Sequence of chain 1.A:
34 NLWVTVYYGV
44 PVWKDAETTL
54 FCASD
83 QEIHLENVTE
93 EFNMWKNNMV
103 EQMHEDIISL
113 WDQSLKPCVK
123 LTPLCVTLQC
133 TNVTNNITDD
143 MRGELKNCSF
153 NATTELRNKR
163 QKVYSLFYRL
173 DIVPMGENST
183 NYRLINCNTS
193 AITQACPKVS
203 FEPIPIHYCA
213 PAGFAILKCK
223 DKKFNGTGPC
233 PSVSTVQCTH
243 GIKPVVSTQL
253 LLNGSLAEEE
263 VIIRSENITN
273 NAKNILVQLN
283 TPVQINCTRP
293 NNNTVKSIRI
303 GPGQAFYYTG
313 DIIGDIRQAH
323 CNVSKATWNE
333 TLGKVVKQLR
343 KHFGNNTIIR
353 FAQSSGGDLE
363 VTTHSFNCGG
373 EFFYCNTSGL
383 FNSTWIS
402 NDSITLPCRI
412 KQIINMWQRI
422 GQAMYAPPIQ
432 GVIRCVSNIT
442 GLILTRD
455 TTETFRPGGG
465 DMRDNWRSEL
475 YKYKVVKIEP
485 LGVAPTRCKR

Binding-site contacts:
Ligand atom C5 contacts residue ARG185 of chain 1.A at 4.3 Å.
Ligand atom C3 contacts residue ASN190 of chain 1.A at 3.9 Å.
Ligand atom C7 contacts residue ASN190 of chain 1.A at 3.6 Å.
Ligand atom O6 contacts residue ARG185 of chain 1.A at 4.0 Å.
Ligand atom C8 contacts residue ARG301 of chain 3.A at 4.4 Å.
Ligand atom C5 contacts residue ASN190 of chain 1.A at 3.8 Å.
Ligand atom N2 contacts residue ASN190 of chain 1.A at 2.9 Å (h-bond).
Ligand atom O6 contacts residue VAL175 of chain 1.A at 3.7 Å.
Ligand atom O5 contacts residue ARG185 of chain 1.A at 3.3 Å (salt-bridge).
Ligand atom C1 contacts residue ARG185 of chain 1.A at 3.5 Å.
Ligand atom O5 contacts residue ASN190 of chain 1.A at 2.4 Å (h-bond).
Ligand atom C2 contacts residue ASN190 of chain 1.A at 2.5 Å.
Ligand atom O7 contacts residue ASN190 of chain 1.A at 4.0 Å.
Ligand atom C8 contacts residue ASN190 of chain 1.A at 3.6 Å.
Ligand atom C1 contacts residue ASN190 of chain 1.A at 1.4 Å.
Ligand atom C4 contacts residue ASN190 of chain 1.A at 4.3 Å.
Ligand atom C8 contacts residue THR191 of chain 1.A at 4.0 Å.

A small-molecule ligand and the protein it binds are described below.
Small molecule (SMILES): CC(=O)N[C@@H]1[C@@H](O)[C@H](O)[C@@H](CO)O[C@H]1O

Sequence of chain 3.A:
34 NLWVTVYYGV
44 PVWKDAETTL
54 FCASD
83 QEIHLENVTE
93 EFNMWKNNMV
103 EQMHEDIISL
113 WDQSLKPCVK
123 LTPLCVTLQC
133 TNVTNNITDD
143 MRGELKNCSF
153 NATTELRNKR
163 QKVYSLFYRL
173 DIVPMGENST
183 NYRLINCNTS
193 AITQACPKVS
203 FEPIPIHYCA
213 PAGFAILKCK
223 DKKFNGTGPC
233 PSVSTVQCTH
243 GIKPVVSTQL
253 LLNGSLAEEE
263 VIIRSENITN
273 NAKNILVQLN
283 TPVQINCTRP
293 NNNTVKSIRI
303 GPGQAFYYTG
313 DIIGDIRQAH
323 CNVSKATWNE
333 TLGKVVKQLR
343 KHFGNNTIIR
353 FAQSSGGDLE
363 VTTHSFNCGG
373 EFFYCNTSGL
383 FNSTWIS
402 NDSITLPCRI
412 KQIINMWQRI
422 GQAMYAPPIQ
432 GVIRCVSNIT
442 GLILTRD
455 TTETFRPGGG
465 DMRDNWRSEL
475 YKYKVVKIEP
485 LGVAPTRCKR